Binding-site contacts:
Ligand atom C6 contacts residue ILE386 of chain 1.A at 3.8 Å (hydrophobic).
Ligand atom O7 contacts residue ASN377 of chain 1.A at 3.6 Å (h-bond).
Ligand atom O1 contacts residue ASN377 of chain 1.A at 3.2 Å (h-bond).
Ligand atom O1 contacts residue ILE386 of chain 1.A at 3.9 Å.
Ligand atom N2 contacts residue THR379 of chain 1.A at 4.3 Å.
Ligand atom C2 contacts residue ASN377 of chain 1.A at 3.7 Å.
Ligand atom C7 contacts residue ASN377 of chain 1.A at 3.9 Å.
Ligand atom O1 contacts residue VAL384 of chain 1.A at 3.1 Å.
Ligand atom O6 contacts residue ASP375 of chain 1.A at 3.9 Å.
Ligand atom C7 contacts residue THR379 of chain 1.A at 3.3 Å.
Ligand atom C8 contacts residue THR379 of chain 1.A at 3.2 Å.
Ligand atom C5 contacts residue ASN377 of chain 1.A at 4.0 Å.
Ligand atom N2 contacts residue VAL384 of chain 1.A at 4.2 Å.
Ligand atom C1 contacts residue ASN377 of chain 1.A at 2.6 Å.
Ligand atom C1 contacts residue VAL384 of chain 1.A at 4.3 Å (hydrophobic).
Ligand atom O5 contacts residue ILE386 of chain 1.A at 4.1 Å.
Ligand atom O6 contacts residue ILE386 of chain 1.A at 2.9 Å.
Ligand atom O5 contacts residue ASN377 of chain 1.A at 2.8 Å (h-bond).
Ligand atom O7 contacts residue THR379 of chain 1.A at 3.0 Å.
Ligand atom C5 contacts residue ILE386 of chain 1.A at 3.6 Å (hydrophobic).
Ligand atom N2 contacts residue ASN377 of chain 1.A at 3.6 Å (h-bond).

Sequence of chain 1.A:
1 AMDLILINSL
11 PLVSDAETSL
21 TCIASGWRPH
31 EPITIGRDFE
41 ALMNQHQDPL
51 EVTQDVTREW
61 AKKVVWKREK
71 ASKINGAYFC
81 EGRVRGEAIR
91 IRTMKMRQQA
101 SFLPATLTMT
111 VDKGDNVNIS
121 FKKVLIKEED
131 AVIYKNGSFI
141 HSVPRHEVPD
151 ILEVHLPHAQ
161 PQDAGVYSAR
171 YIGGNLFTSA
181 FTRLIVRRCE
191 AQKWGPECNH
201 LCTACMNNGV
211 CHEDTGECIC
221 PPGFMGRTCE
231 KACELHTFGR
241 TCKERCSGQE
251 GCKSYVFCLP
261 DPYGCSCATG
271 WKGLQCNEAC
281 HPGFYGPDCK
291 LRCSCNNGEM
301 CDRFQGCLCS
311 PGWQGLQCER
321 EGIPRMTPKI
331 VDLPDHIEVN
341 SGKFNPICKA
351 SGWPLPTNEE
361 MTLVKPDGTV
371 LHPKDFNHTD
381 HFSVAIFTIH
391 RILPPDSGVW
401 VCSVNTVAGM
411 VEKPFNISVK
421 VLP

This small molecule binds to this protein.
Small molecule (SMILES): CC(=O)N[C@@H]1[C@@H](O)[C@H](O)[C@@H](CO)O[C@@H]1O